Sequence of chain 1.D:
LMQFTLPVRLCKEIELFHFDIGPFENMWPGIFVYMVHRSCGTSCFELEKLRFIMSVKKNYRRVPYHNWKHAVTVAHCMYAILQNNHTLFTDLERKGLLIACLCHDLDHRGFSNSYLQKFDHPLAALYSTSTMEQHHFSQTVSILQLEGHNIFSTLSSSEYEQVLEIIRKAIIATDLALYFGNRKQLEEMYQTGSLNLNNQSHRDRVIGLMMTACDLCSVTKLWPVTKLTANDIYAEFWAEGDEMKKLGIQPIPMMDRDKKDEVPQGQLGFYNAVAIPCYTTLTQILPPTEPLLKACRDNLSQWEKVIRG

Binding-site contacts:
Ligand atom N4 contacts residue GLY279 of chain 1.D at 3.5 Å.
Ligand atom C30 contacts residue SER231 of chain 1.D at 3.3 Å.
Ligand atom O12 contacts residue MET267 of chain 1.D at 3.3 Å.
Ligand atom N4 contacts residue TYR247 of chain 1.D at 2.6 Å (h-bond).
Ligand atom C8 contacts residue MET267 of chain 1.D at 3.4 Å (hydrophobic).
Ligand atom C24 contacts residue PHE283 of chain 1.D at 3.4 Å (hydrophobic).
Ligand atom C10 contacts residue GLY279 of chain 1.D at 3.4 Å.
Ligand atom C22 contacts residue TYR247 of chain 1.D at 3.5 Å (hydrophobic).
Ligand atom C8 contacts residue GLY279 of chain 1.D at 3.6 Å.
Ligand atom N4 contacts residue MET267 of chain 1.D at 3.6 Å.
Ligand atom C13 contacts residue PHE250 of chain 1.D at 3.2 Å (hydrophobic).
Ligand atom N9 contacts residue PHE283 of chain 1.D at 3.5 Å.
Ligand atom C1 contacts residue GLY279 of chain 1.D at 3.5 Å.
Ligand atom C13 contacts residue MET267 of chain 1.D at 3.4 Å (hydrophobic).
Ligand atom C8 contacts residue TYR247 of chain 1.D at 3.5 Å (hydrophobic).
Ligand atom C15 contacts residue PHE250 of chain 1.D at 3.5 Å (hydrophobic).
Ligand atom C3 contacts residue MET267 of chain 1.D at 3.5 Å (hydrophobic).
Ligand atom C10 contacts residue TYR247 of chain 1.D at 3.5 Å (hydrophobic).
Ligand atom C18 contacts residue MET267 of chain 1.D at 3.5 Å (hydrophobic).
Ligand atom N7 contacts residue MET267 of chain 1.D at 3.4 Å.
Ligand atom C16 contacts residue GLN280 of chain 1.D at 3.5 Å.
Ligand atom C6 contacts residue MET267 of chain 1.D at 3.4 Å (hydrophobic).
Ligand atom C6 contacts residue GLY279 of chain 1.D at 3.6 Å.
Ligand atom N2 contacts residue GLY279 of chain 1.D at 3.4 Å.
Ligand atom C30 contacts residue VAL232 of chain 1.D at 3.2 Å (hydrophobic).
Ligand atom C23 contacts residue ILE246 of chain 1.D at 3.4 Å (hydrophobic).
Ligand atom C5 contacts residue MET267 of chain 1.D at 3.3 Å (hydrophobic).
Ligand atom C22 contacts residue PHE250 of chain 1.D at 3.5 Å (hydrophobic).
Ligand atom C3 contacts residue GLY279 of chain 1.D at 3.4 Å.
Ligand atom C31 contacts residue GLU275 of chain 1.D at 3.6 Å.
Ligand atom C27 contacts residue TYR247 of chain 1.D at 3.6 Å (hydrophobic).
Ligand atom C31 contacts residue PRO266 of chain 1.D at 3.5 Å (hydrophobic).
Ligand atom O12 contacts residue PHE283 of chain 1.D at 3.5 Å.
Ligand atom O28 contacts residue ILE246 of chain 1.D at 3.5 Å.
Ligand atom C23 contacts residue TYR247 of chain 1.D at 3.6 Å (hydrophobic).
Ligand atom C21 contacts residue PHE283 of chain 1.D at 3.5 Å (hydrophobic).
Ligand atom C23 contacts residue GLN280 of chain 1.D at 3.3 Å.
Ligand atom C22 contacts residue GLN280 of chain 1.D at 3.4 Å.
Ligand atom C32 contacts residue LYS272 of chain 1.D at 3.5 Å.
Ligand atom C3 contacts residue TYR247 of chain 1.D at 3.4 Å (hydrophobic).

A small-molecule ligand and the protein it binds are described below.
Small molecule (SMILES): COc1ccc(CN(Cc2nc3ccccc3c(=O)[nH]2)C(=O)Nc2ccc(C)cc2)cc1